Sequence of chain 5.E:
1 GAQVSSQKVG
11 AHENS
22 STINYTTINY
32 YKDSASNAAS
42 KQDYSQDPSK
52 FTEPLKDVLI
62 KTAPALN

The protein below binds the small molecule below.
Small molecule (SMILES): CC[C@H](C)[C@H](N)C(=O)N[C@@H](CO)C(=O)N[C@@H](CCC(=O)O)C(=O)N[C@H](C=O)C(C)C

Binding-site contacts:
Ligand atom C contacts residue GLN3 of chain 5.E at 4.3 Å.
Ligand atom CG1 contacts residue GLN3 of chain 5.E at 3.1 Å.
Ligand atom C contacts residue ALA2 of chain 5.E at 4.3 Å (hydrophobic).
Ligand atom N contacts residue VAL4 of chain 5.E at 2.8 Å (h-bond).
Ligand atom OE1 contacts residue VAL4 of chain 5.E at 3.6 Å (h-bond).
Ligand atom CB contacts residue VAL4 of chain 5.E at 3.9 Å (hydrophobic).
Ligand atom CB contacts residue VAL4 of chain 5.E at 4.3 Å (hydrophobic).
Ligand atom CG2 contacts residue MYR1 of chain 4.H at 3.7 Å.
Ligand atom O contacts residue ALA2 of chain 5.E at 4.0 Å.
Ligand atom CG2 contacts residue VAL4 of chain 5.E at 3.8 Å (hydrophobic).
Ligand atom OE2 contacts residue ASN25 of chain 5.E at 3.4 Å (h-bond).
Ligand atom O contacts residue VAL4 of chain 5.E at 3.0 Å (h-bond).
Ligand atom CB contacts residue MYR1 of chain 4.H at 4.3 Å.
Ligand atom CG2 contacts residue SER5 of chain 5.E at 3.1 Å.
Ligand atom CD contacts residue VAL4 of chain 5.E at 3.8 Å (hydrophobic).
Ligand atom O contacts residue GLN3 of chain 5.E at 3.4 Å (h-bond).
Ligand atom CA contacts residue ALA2 of chain 5.E at 3.0 Å (hydrophobic).
Ligand atom O contacts residue SER6 of chain 5.E at 4.1 Å.
Ligand atom CG2 contacts residue ALA2 of chain 5.E at 3.9 Å (hydrophobic).
Ligand atom N contacts residue ALA2 of chain 5.E at 2.8 Å (h-bond).
Ligand atom OG contacts residue GLN3 of chain 5.E at 3.0 Å (h-bond).
Ligand atom C contacts residue VAL4 of chain 5.E at 3.4 Å (hydrophobic).
Ligand atom CD1 contacts residue VAL4 of chain 5.E at 3.9 Å (hydrophobic).
Ligand atom C contacts residue ALA2 of chain 5.E at 3.3 Å (hydrophobic).
Ligand atom N contacts residue ALA2 of chain 5.E at 4.3 Å.
Ligand atom OG contacts residue ALA2 of chain 5.E at 3.9 Å.
Ligand atom CG2 contacts residue GLN3 of chain 5.E at 3.3 Å.
Ligand atom OE1 contacts residue SER5 of chain 5.E at 4.2 Å.
Ligand atom CA contacts residue VAL4 of chain 5.E at 3.0 Å (hydrophobic).
Ligand atom CB contacts residue ALA2 of chain 5.E at 3.5 Å (hydrophobic).
Ligand atom CB contacts residue GLN3 of chain 5.E at 4.1 Å.
Ligand atom O contacts residue SER5 of chain 5.E at 3.8 Å.
Ligand atom OE2 contacts residue VAL4 of chain 5.E at 4.1 Å.
Ligand atom O contacts residue VAL4 of chain 5.E at 4.0 Å.
Ligand atom CG contacts residue VAL4 of chain 5.E at 4.2 Å (hydrophobic).
Ligand atom C contacts residue VAL4 of chain 5.E at 3.8 Å (hydrophobic).
Ligand atom CA contacts residue VAL4 of chain 5.E at 4.0 Å (hydrophobic).
Ligand atom N contacts residue VAL4 of chain 5.E at 4.1 Å.
Ligand atom CA contacts residue ALA2 of chain 5.E at 3.9 Å (hydrophobic).
Ligand atom CB contacts residue GLN3 of chain 5.E at 3.8 Å.